Binding-site contacts:
Ligand atom O1 contacts residue MG1 of chain 1.C at 3.1 Å.
Ligand atom C2 contacts residue ADE1 of chain 1.H at 3.0 Å.
Ligand atom O1 contacts residue ARG67 of chain 1.A at 3.2 Å (salt-bridge).
Ligand atom C3 contacts residue PRP1 of chain 1.F at 0.9 Å.
Ligand atom C4 contacts residue PRP1 of chain 1.F at 0.7 Å.
Ligand atom C1 contacts residue ARG67 of chain 1.A at 3.3 Å.
Ligand atom P' contacts residue THR132 of chain 1.A at 3.3 Å.
Ligand atom O3X contacts residue THR135 of chain 1.A at 2.7 Å (h-bond).
Ligand atom O4 contacts residue ADE1 of chain 1.H at 2.6 Å (h-bond).
Ligand atom C2 contacts residue PRP1 of chain 1.F at 1.1 Å.
Ligand atom O1 contacts residue PRP1 of chain 1.F at 0.8 Å.
Ligand atom O3 contacts residue PRP1 of chain 1.F at 0.7 Å.
Ligand atom O5 contacts residue ALA131 of chain 1.A at 3.5 Å.
Ligand atom O2X contacts residue THR132 of chain 1.A at 3.3 Å (h-bond).
Ligand atom O1X contacts residue PRP1 of chain 1.F at 0.9 Å (h-bond).
Ligand atom O1X contacts residue ALA131 of chain 1.A at 3.5 Å.
Ligand atom O3X contacts residue GLY134 of chain 1.A at 3.2 Å (h-bond).
Ligand atom C3 contacts residue LEU129 of chain 1.A at 3.4 Å (hydrophobic).
Ligand atom O2 contacts residue ARG67 of chain 1.A at 2.9 Å (salt-bridge).
Ligand atom P' contacts residue GLY133 of chain 1.A at 3.5 Å.
Ligand atom O1X contacts residue THR132 of chain 1.A at 2.2 Å (h-bond).
Ligand atom O2X contacts residue GLY133 of chain 1.A at 2.7 Å (h-bond).
Ligand atom O5 contacts residue PRP1 of chain 1.F at 0.5 Å (h-bond).
Ligand atom O2 contacts residue PRP1 of chain 1.F at 1.2 Å.
Ligand atom O3 contacts residue ASP127 of chain 1.A at 3.0 Å (salt-bridge).
Ligand atom C1 contacts residue ADE1 of chain 1.H at 2.6 Å.
Ligand atom P' contacts residue PRP1 of chain 1.F at 0.5 Å.
Ligand atom O2X contacts residue ALA131 of chain 1.A at 2.9 Å (h-bond).
Ligand atom O2 contacts residue MG1 of chain 1.C at 3.2 Å.
Ligand atom C1 contacts residue PRP1 of chain 1.F at 1.1 Å.
Ligand atom C2 contacts residue ASP128 of chain 1.A at 3.5 Å.
Ligand atom C4 contacts residue ADE1 of chain 1.H at 3.5 Å.
Ligand atom O2X contacts residue PRP1 of chain 1.F at 0.5 Å (h-bond).
Ligand atom C5 contacts residue PRP1 of chain 1.F at 0.5 Å.
Ligand atom O4 contacts residue PRP1 of chain 1.F at 0.9 Å (h-bond).
Ligand atom O2 contacts residue ASP128 of chain 1.A at 2.6 Å (salt-bridge).
Ligand atom O1 contacts residue PO41 of chain 1.D at 2.5 Å (h-bond).
Ligand atom O3X contacts residue PRP1 of chain 1.F at 0.5 Å (h-bond).
Ligand atom O1X contacts residue GLY133 of chain 1.A at 3.4 Å (h-bond).
Ligand atom O3 contacts residue MG1 of chain 1.C at 2.3 Å.

Sequence of chain 1.A:
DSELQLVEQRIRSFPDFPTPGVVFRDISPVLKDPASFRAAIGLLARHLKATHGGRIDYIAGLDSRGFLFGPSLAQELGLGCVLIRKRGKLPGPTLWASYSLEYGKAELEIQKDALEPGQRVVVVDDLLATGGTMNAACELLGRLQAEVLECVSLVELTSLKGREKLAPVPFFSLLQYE

The protein below binds the small molecule below.
Small molecule (SMILES): O=P(O)(O)OC[C@H]1O[C@H](O)[C@H](O)[C@@H]1O